Binding-site contacts:
Ligand atom N contacts residue THR91 of chain 1.A at 2.9 Å (h-bond).
Ligand atom N contacts residue TYR61 of chain 1.A at 4.1 Å.
Ligand atom CA contacts residue TYR61 of chain 1.A at 4.0 Å (hydrophobic).
Ligand atom OE1 contacts residue THR143 of chain 1.A at 2.6 Å (h-bond).
Ligand atom OXT contacts residue THR91 of chain 1.A at 2.9 Å (h-bond).
Ligand atom CB contacts residue TYR61 of chain 1.A at 3.6 Å (hydrophobic).
Ligand atom OXT contacts residue ARG96 of chain 1.A at 2.7 Å (salt-bridge).
Ligand atom O contacts residue TYR61 of chain 1.A at 3.5 Å.
Ligand atom C contacts residue PRO89 of chain 1.A at 4.2 Å (hydrophobic).
Ligand atom CA contacts residue GLU193 of chain 1.A at 3.3 Å.
Ligand atom OXT contacts residue SER142 of chain 1.A at 3.9 Å.
Ligand atom N contacts residue SER142 of chain 1.A at 4.1 Å.
Ligand atom N contacts residue GLU193 of chain 1.A at 2.7 Å (salt-bridge).
Ligand atom C contacts residue TYR61 of chain 1.A at 3.8 Å (hydrophobic).
Ligand atom OXT contacts residue PRO89 of chain 1.A at 3.7 Å.
Ligand atom CB contacts residue LEU138 of chain 1.A at 4.0 Å (hydrophobic).
Ligand atom N contacts residue TYR220 of chain 1.A at 3.6 Å.
Ligand atom OXT contacts residue TYR61 of chain 1.A at 3.6 Å.
Ligand atom CB contacts residue GLU193 of chain 1.A at 4.0 Å.
Ligand atom OXT contacts residue LEU90 of chain 1.A at 3.6 Å.
Ligand atom CD contacts residue LEU138 of chain 1.A at 4.0 Å (hydrophobic).
Ligand atom O contacts residue SER142 of chain 1.A at 2.8 Å (h-bond).
Ligand atom CD contacts residue GLU193 of chain 1.A at 3.8 Å.
Ligand atom OE2 contacts residue SER142 of chain 1.A at 3.2 Å (h-bond).
Ligand atom CG contacts residue LEU138 of chain 1.A at 3.8 Å (hydrophobic).
Ligand atom OE1 contacts residue GLU193 of chain 1.A at 3.7 Å.
Ligand atom OE2 contacts residue THR143 of chain 1.A at 3.0 Å (h-bond).
Ligand atom CG contacts residue GLU193 of chain 1.A at 3.5 Å.
Ligand atom N contacts residue PRO89 of chain 1.A at 2.8 Å (h-bond).
Ligand atom C contacts residue ARG96 of chain 1.A at 3.4 Å.
Ligand atom O contacts residue GLY141 of chain 1.A at 3.3 Å.
Ligand atom OE2 contacts residue GLY141 of chain 1.A at 3.6 Å.
Ligand atom OE2 contacts residue LEU138 of chain 1.A at 4.2 Å.
Ligand atom O contacts residue ARG96 of chain 1.A at 2.7 Å (salt-bridge).
Ligand atom C contacts residue THR91 of chain 1.A at 3.7 Å.
Ligand atom CA contacts residue PRO89 of chain 1.A at 3.9 Å (hydrophobic).
Ligand atom C contacts residue SER142 of chain 1.A at 3.3 Å.
Ligand atom CD contacts residue THR143 of chain 1.A at 3.2 Å.
Ligand atom CA contacts residue SER142 of chain 1.A at 3.3 Å.
Ligand atom CA contacts residue THR91 of chain 1.A at 3.4 Å.

Sequence of chain 1.A:
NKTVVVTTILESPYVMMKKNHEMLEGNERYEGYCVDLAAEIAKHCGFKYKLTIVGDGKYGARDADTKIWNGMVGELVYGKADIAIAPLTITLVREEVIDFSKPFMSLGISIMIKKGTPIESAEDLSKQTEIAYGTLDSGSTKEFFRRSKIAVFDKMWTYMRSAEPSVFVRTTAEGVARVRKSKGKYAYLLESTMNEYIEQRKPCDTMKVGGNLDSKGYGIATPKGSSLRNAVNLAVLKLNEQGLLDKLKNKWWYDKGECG

A protein and the small-molecule ligand that binds it are described below.
Small molecule (SMILES): N[C@@H](CCC(=O)O)C(=O)O